Binding-site contacts:
Ligand atom C16 contacts residue MET191 of chain 1.A at 3.9 Å (hydrophobic).
Ligand atom C5 contacts residue PHE476 of chain 1.A at 3.6 Å (hydrophobic).
Ligand atom C4 contacts residue PHE476 of chain 1.A at 3.8 Å (hydrophobic).
Ligand atom C16 contacts residue GLU285 of chain 1.A at 3.8 Å.
Ligand atom C12 contacts residue PHE187 of chain 1.A at 3.6 Å (hydrophobic).
Ligand atom C1 contacts residue ASP474 of chain 1.A at 3.6 Å.
Ligand atom C6 contacts residue PHE476 of chain 1.A at 3.4 Å (hydrophobic).
Ligand atom O10 contacts residue CYS320 of chain 1.A at 3.3 Å (h-bond).
Ligand atom C2 contacts residue PHE187 of chain 1.A at 3.5 Å (hydrophobic).
Ligand atom C3 contacts residue PHE187 of chain 1.A at 3.6 Å (hydrophobic).
Ligand atom C20 contacts residue MET141 of chain 1.A at 3.7 Å (hydrophobic).
Ligand atom C1 contacts residue CYS318 of chain 1.A at 3.8 Å (hydrophobic).
Ligand atom C11 contacts residue PHE187 of chain 1.A at 3.6 Å (hydrophobic).
Ligand atom C19 contacts residue PHE309 of chain 1.A at 3.8 Å (hydrophobic).
Ligand atom C8 contacts residue PHE313 of chain 1.A at 3.5 Å (hydrophobic).
Ligand atom C3 contacts residue PHE476 of chain 1.A at 3.7 Å (hydrophobic).
Ligand atom C4 contacts residue PHE187 of chain 1.A at 3.9 Å (hydrophobic).
Ligand atom O18 contacts residue CYS318 of chain 1.A at 3.5 Å.
Ligand atom O7 contacts residue ASP474 of chain 1.A at 3.4 Å.
Ligand atom C19 contacts residue PHE313 of chain 1.A at 3.9 Å (hydrophobic).
Ligand atom O18 contacts residue CYS319 of chain 1.A at 2.8 Å (h-bond).
Ligand atom C16 contacts residue TRP194 of chain 1.A at 3.8 Å (hydrophobic).
Ligand atom C17 contacts residue TRP194 of chain 1.A at 3.7 Å (hydrophobic).
Ligand atom C6 contacts residue PHE313 of chain 1.A at 3.6 Å (hydrophobic).
Ligand atom C2 contacts residue PHE476 of chain 1.A at 3.6 Å (hydrophobic).
Ligand atom C13 contacts residue PHE187 of chain 1.A at 3.6 Å (hydrophobic).
Ligand atom C15 contacts residue PHE482 of chain 1.A at 3.9 Å (hydrophobic).
Ligand atom O7 contacts residue PHE313 of chain 1.A at 3.2 Å.
Ligand atom C8 contacts residue ASP474 of chain 1.A at 3.8 Å.
Ligand atom C1 contacts residue PHE187 of chain 1.A at 3.8 Å (hydrophobic).
Ligand atom C9 contacts residue PHE476 of chain 1.A at 3.9 Å (hydrophobic).
Ligand atom C17 contacts residue MET191 of chain 1.A at 3.2 Å (hydrophobic).
Ligand atom C1 contacts residue PHE476 of chain 1.A at 3.5 Å (hydrophobic).
Ligand atom C19 contacts residue ASP474 of chain 1.A at 3.6 Å.
Ligand atom C17 contacts residue LEU190 of chain 1.A at 3.8 Å (hydrophobic).
Ligand atom O18 contacts residue CYS320 of chain 1.A at 3.7 Å.
Ligand atom C11 contacts residue CYS320 of chain 1.A at 3.8 Å (hydrophobic).
Ligand atom C20 contacts residue VAL137 of chain 1.A at 3.8 Å (hydrophobic).
Ligand atom O10 contacts residue CYS318 of chain 1.A at 3.4 Å.
Ligand atom O10 contacts residue PHE187 of chain 1.A at 3.6 Å.

Sequence of chain 1.A:
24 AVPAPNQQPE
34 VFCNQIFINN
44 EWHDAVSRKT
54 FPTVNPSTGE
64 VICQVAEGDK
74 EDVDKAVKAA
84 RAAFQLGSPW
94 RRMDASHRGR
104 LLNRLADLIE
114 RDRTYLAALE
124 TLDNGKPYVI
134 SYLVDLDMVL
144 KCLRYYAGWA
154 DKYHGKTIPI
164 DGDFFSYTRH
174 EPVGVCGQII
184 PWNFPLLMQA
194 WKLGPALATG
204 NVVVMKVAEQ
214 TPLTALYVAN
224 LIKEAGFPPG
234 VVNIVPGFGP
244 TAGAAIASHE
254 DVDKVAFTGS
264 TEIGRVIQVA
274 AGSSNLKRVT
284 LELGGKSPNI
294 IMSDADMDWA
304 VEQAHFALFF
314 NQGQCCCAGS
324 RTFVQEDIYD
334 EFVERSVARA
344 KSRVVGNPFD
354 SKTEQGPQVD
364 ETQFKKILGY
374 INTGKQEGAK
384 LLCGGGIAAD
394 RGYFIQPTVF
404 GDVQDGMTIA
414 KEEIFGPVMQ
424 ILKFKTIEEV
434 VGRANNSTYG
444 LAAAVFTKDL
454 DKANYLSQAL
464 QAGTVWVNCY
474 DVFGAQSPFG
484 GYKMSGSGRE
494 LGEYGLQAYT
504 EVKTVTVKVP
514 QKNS

A small-molecule ligand and the protein it binds are described below.
Small molecule (SMILES): CCCc1c(C)c2cc3c(C)c(C)oc3cc2oc1=O